Sequence of chain 15.A:
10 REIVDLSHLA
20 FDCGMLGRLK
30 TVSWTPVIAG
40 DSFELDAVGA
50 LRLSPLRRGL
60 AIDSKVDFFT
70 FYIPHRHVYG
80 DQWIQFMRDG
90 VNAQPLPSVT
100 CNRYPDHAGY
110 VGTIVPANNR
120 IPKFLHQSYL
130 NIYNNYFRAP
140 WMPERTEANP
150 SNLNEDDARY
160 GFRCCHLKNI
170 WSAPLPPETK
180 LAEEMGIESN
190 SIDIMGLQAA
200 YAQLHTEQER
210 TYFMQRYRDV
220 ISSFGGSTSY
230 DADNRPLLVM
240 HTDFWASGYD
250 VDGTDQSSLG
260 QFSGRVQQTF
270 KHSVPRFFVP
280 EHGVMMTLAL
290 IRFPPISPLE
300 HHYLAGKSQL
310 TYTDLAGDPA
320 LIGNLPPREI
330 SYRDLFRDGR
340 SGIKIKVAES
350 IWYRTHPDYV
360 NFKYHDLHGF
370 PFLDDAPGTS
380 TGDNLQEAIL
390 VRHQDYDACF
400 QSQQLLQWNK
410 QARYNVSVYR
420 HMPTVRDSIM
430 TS

Sequence of chain 15.C:
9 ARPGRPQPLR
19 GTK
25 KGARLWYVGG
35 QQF

Binding-site contacts:
Ligand atom C2' contacts residue LYS25 of chain 15.C at 3.8 Å.
Ligand atom C5' contacts residue ASP242 of chain 15.A at 4.4 Å.
Ligand atom OP2 contacts residue ASP242 of chain 15.A at 3.9 Å.

The small molecule below binds the protein below.
Small molecule (SMILES): Nc1ccn([C@H]2C[C@H](O)[C@@H](COP(=O)(O)O)O2)c(=O)n1